Sequence of chain 1.B:
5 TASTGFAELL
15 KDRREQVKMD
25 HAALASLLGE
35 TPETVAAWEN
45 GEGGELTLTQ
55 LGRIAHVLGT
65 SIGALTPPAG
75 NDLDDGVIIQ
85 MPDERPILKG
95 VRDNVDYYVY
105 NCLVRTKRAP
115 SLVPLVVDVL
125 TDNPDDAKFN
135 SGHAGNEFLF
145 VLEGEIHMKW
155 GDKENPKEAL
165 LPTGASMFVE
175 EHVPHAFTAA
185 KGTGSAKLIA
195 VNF

Binding-site contacts:
Ligand atom P1 contacts residue FE21 of chain 1.G at 3.1 Å.
Ligand atom O2 contacts residue HIS137 of chain 1.B at 3.6 Å (h-bond).
Ligand atom C1 contacts residue GLU141 of chain 1.B at 3.5 Å.
Ligand atom O4 contacts residue TYR104 of chain 1.B at 3.5 Å (h-bond).
Ligand atom C3 contacts residue VAL121 of chain 1.B at 4.1 Å (hydrophobic).
Ligand atom C2 contacts residue TYR102 of chain 1.B at 3.5 Å (hydrophobic).
Ligand atom C3 contacts residue PHE181 of chain 1.B at 3.5 Å (hydrophobic).
Ligand atom O2 contacts residue HIS179 of chain 1.B at 3.1 Å (h-bond).
Ligand atom C3 contacts residue LEU192 of chain 1.B at 3.6 Å (hydrophobic).
Ligand atom O3 contacts residue PHE181 of chain 1.B at 3.8 Å.
Ligand atom P1 contacts residue ARG96 of chain 1.B at 4.0 Å.
Ligand atom C1 contacts residue HIS179 of chain 1.B at 4.5 Å.
Ligand atom O1 contacts residue ASN134 of chain 1.B at 4.0 Å.
Ligand atom C2 contacts residue GLU141 of chain 1.B at 4.5 Å.
Ligand atom C3 contacts residue GLU141 of chain 1.B at 4.2 Å.
Ligand atom O1 contacts residue TYR102 of chain 1.B at 3.0 Å.
Ligand atom O1 contacts residue ARG96 of chain 1.B at 2.7 Å (salt-bridge).
Ligand atom O2 contacts residue ASN134 of chain 1.B at 2.5 Å (h-bond).
Ligand atom P1 contacts residue TYR104 of chain 1.B at 3.9 Å.
Ligand atom P1 contacts residue LYS22 of chain 1.A at 4.3 Å.
Ligand atom O3 contacts residue FE21 of chain 1.G at 2.5 Å.
Ligand atom C3 contacts residue LEU143 of chain 1.B at 4.0 Å (hydrophobic).
Ligand atom O4 contacts residue FE21 of chain 1.G at 3.6 Å.
Ligand atom O3 contacts residue GLU141 of chain 1.B at 2.7 Å (salt-bridge).
Ligand atom C2 contacts residue PHE181 of chain 1.B at 3.9 Å (hydrophobic).
Ligand atom O2 contacts residue GLU141 of chain 1.B at 4.3 Å.
Ligand atom P1 contacts residue HIS179 of chain 1.B at 4.4 Å.
Ligand atom O4 contacts residue LYS22 of chain 1.A at 2.7 Å (salt-bridge).
Ligand atom O1 contacts residue TYR104 of chain 1.B at 3.0 Å (h-bond).
Ligand atom C3 contacts residue ALA194 of chain 1.B at 4.3 Å (hydrophobic).
Ligand atom O3 contacts residue HIS179 of chain 1.B at 3.4 Å (h-bond).
Ligand atom C3 contacts residue TYR102 of chain 1.B at 4.5 Å (hydrophobic).
Ligand atom O2 contacts residue ARG96 of chain 1.B at 4.3 Å.
Ligand atom O2 contacts residue FE21 of chain 1.G at 2.3 Å.
Ligand atom P1 contacts residue ASN134 of chain 1.B at 3.8 Å.
Ligand atom P1 contacts residue TYR102 of chain 1.B at 4.3 Å.
Ligand atom C1 contacts residue FE21 of chain 1.G at 3.2 Å.

Sequence of chain 1.A:
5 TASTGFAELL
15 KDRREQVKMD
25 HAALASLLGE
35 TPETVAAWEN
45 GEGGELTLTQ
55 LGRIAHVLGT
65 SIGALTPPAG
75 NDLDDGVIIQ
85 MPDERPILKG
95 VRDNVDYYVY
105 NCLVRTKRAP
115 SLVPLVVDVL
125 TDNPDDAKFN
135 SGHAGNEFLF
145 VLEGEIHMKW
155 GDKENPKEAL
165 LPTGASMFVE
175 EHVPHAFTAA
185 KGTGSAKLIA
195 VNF

The protein below binds the small molecule below.
Small molecule (SMILES): CC[C@@H](O)P(=O)(O)O